Binding-site contacts:
Ligand atom C4 contacts residue ASN160 of chain 1.C at 4.1 Å.
Ligand atom C6 contacts residue ASN160 of chain 1.C at 3.9 Å.
Ligand atom C1 contacts residue THR162 of chain 1.C at 4.2 Å.
Ligand atom C3 contacts residue ASN160 of chain 1.C at 3.4 Å.
Ligand atom O6 contacts residue THR162 of chain 1.C at 4.2 Å.
Ligand atom O3 contacts residue ASN160 of chain 1.C at 3.2 Å (h-bond).
Ligand atom O5 contacts residue ASN160 of chain 1.C at 2.5 Å (h-bond).
Ligand atom O7 contacts residue ASN160 of chain 1.C at 3.6 Å.
Ligand atom O6 contacts residue ASN163 of chain 1.C at 4.1 Å.
Ligand atom O5 contacts residue THR162 of chain 1.C at 3.3 Å.
Ligand atom N2 contacts residue ASN160 of chain 1.C at 3.7 Å.
Ligand atom C5 contacts residue ASN160 of chain 1.C at 3.6 Å.
Ligand atom C7 contacts residue ASN160 of chain 1.C at 3.9 Å.
Ligand atom O5 contacts residue ASN163 of chain 1.C at 3.8 Å.
Ligand atom C5 contacts residue THR162 of chain 1.C at 4.0 Å.
Ligand atom C2 contacts residue ASN160 of chain 1.C at 2.6 Å.
Ligand atom C6 contacts residue ASN163 of chain 1.C at 4.3 Å.
Ligand atom C1 contacts residue ASN160 of chain 1.C at 1.4 Å.

A protein and the small-molecule ligand that binds it are described below.
Small molecule (SMILES): CC(=O)N[C@@H]1[C@@H](O)[C@H](O)[C@@H](CO)O[C@H]1O

Sequence of chain 1.C:
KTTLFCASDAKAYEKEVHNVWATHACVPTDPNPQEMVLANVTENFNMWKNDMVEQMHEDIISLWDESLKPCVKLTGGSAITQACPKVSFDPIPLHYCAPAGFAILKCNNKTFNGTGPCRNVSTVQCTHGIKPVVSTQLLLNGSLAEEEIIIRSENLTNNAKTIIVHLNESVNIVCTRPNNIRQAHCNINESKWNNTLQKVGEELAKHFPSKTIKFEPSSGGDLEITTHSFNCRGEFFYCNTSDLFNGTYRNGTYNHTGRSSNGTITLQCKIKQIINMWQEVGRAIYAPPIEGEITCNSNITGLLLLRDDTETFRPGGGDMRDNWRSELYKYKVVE